Binding-site contacts:
Ligand atom C36 contacts residue TYR949 of chain 1.B at 3.4 Å (hydrophobic).
Ligand atom SE3 contacts residue ILE336 of chain 1.B at 3.1 Å.
Ligand atom SE2 contacts residue PHE974 of chain 1.B at 3.1 Å.
Ligand atom C14 contacts residue PHE974 of chain 1.B at 3.2 Å (hydrophobic).
Ligand atom C21 contacts residue ILE336 of chain 1.B at 4.0 Å (hydrophobic).
Ligand atom SE2 contacts residue LEU971 of chain 1.B at 4.2 Å.
Ligand atom C35 contacts residue VAL978 of chain 1.B at 3.6 Å (hydrophobic).
Ligand atom O27 contacts residue PHE974 of chain 1.B at 3.8 Å.
Ligand atom C35 contacts residue ALA981 of chain 1.B at 4.0 Å (hydrophobic).
Ligand atom C19 contacts residue ILE336 of chain 1.B at 4.2 Å (hydrophobic).
Ligand atom C16 contacts residue PHE974 of chain 1.B at 4.1 Å (hydrophobic).
Ligand atom C12 contacts residue PHE974 of chain 1.B at 3.9 Å (hydrophobic).
Ligand atom C15 contacts residue PHE332 of chain 1.B at 4.0 Å (hydrophobic).
Ligand atom C16 contacts residue PHE332 of chain 1.B at 3.5 Å (hydrophobic).
Ligand atom C15 contacts residue PHE974 of chain 1.B at 3.6 Å (hydrophobic).
Ligand atom N23 contacts residue PHE974 of chain 1.B at 4.2 Å.
Ligand atom C36 contacts residue ILE977 of chain 1.B at 4.4 Å (hydrophobic).
Ligand atom C14 contacts residue PHE332 of chain 1.B at 4.2 Å (hydrophobic).
Ligand atom C01 contacts residue MET68 of chain 1.B at 4.1 Å (hydrophobic).
Ligand atom O27 contacts residue PHE332 of chain 1.B at 3.3 Å.
Ligand atom N17 contacts residue PHE332 of chain 1.B at 4.1 Å.

A small-molecule ligand and the protein it binds are described below.
Small molecule (SMILES): CC(C)[C@@H]1NC(=O)c2c[se]c(n2)[C@H](C(C)C)NC(=O)c2c[se]c(n2)[C@H](C(C)C)NC(=O)c2c[se]c1n2

Sequence of chain 1.B:
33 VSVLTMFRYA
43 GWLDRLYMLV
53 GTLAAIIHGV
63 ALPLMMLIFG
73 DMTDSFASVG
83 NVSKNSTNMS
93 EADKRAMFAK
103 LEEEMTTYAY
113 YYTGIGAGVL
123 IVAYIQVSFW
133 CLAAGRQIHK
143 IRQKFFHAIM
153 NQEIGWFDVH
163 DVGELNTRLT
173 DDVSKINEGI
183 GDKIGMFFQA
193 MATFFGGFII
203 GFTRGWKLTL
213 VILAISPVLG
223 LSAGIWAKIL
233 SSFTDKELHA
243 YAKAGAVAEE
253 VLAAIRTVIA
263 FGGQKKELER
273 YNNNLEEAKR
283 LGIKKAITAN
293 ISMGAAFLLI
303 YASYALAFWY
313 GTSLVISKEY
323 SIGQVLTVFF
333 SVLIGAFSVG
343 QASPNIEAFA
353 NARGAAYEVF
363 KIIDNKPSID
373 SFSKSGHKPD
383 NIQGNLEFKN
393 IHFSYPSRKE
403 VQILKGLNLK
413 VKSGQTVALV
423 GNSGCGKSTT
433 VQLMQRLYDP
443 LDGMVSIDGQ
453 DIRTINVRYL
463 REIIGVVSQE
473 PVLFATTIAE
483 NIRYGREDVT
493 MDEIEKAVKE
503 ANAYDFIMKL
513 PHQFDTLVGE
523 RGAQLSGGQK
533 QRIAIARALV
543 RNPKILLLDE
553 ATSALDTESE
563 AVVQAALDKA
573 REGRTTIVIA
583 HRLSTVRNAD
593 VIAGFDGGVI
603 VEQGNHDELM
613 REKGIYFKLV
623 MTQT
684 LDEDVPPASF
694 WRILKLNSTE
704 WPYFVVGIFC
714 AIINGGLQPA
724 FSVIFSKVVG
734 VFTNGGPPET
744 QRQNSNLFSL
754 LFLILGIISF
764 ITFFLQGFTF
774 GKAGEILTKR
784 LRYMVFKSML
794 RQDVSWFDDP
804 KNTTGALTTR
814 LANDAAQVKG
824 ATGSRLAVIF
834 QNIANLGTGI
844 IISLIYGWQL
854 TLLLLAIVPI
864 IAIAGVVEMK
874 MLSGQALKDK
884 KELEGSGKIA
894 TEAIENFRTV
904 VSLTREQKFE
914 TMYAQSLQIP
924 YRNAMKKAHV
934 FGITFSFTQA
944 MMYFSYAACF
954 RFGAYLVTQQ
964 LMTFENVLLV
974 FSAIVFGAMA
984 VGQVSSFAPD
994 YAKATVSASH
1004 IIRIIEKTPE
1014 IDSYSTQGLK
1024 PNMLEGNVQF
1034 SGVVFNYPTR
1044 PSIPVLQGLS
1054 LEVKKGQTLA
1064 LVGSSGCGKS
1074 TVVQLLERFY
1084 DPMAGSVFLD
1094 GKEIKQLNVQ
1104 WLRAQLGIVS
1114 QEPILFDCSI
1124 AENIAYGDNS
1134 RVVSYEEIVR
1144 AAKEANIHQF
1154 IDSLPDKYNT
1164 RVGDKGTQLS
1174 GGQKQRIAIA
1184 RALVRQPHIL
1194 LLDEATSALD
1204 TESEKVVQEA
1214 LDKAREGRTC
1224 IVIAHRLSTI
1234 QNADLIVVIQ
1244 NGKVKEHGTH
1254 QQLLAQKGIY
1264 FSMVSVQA